The protein below binds the small molecule below.
Small molecule (SMILES): CC(C)(C)n1nc(-c2cccc3ccccc23)c2c(N)ncnc21

Binding-site contacts:
Ligand atom C2 contacts residue ILE102 of chain 1.G at 3.6 Å (hydrophobic).
Ligand atom CAQ contacts residue ILE216 of chain 1.G at 4.2 Å (hydrophobic).
Ligand atom NAW contacts residue PHE54 of chain 1.G at 4.0 Å.
Ligand atom CAK contacts residue THR106 of chain 1.G at 4.5 Å.
Ligand atom CAA contacts residue LYS56 of chain 1.G at 4.3 Å.
Ligand atom C2 contacts residue ILE216 of chain 1.G at 3.7 Å (hydrophobic).
Ligand atom CAA contacts residue PHE54 of chain 1.G at 3.6 Å (hydrophobic).
Ligand atom CAC contacts residue ILE216 of chain 1.G at 4.1 Å (hydrophobic).
Ligand atom C2 contacts residue THR100 of chain 1.G at 3.8 Å.
Ligand atom N1 contacts residue ALA101 of chain 1.G at 3.9 Å.
Ligand atom N3 contacts residue PRO83 of chain 1.G at 4.1 Å.
Ligand atom CAR contacts residue ILE216 of chain 1.G at 3.7 Å (hydrophobic).
Ligand atom CAC contacts residue ASP217 of chain 1.G at 4.4 Å.
Ligand atom C4 contacts residue ILE216 of chain 1.G at 4.0 Å (hydrophobic).
Ligand atom N1 contacts residue ILE102 of chain 1.G at 3.0 Å (h-bond).
Ligand atom N3 contacts residue ILE216 of chain 1.G at 3.8 Å.
Ligand atom CAR contacts residue PHE54 of chain 1.G at 4.1 Å (hydrophobic).
Ligand atom C4 contacts residue PHE54 of chain 1.G at 3.5 Å (hydrophobic).
Ligand atom N3 contacts residue PHE54 of chain 1.G at 3.7 Å.
Ligand atom CAB contacts residue ILE41 of chain 1.G at 4.2 Å (hydrophobic).
Ligand atom C5 contacts residue PHE54 of chain 1.G at 3.6 Å (hydrophobic).
Ligand atom NAO contacts residue ILE216 of chain 1.G at 3.8 Å.
Ligand atom NAW contacts residue ILE216 of chain 1.G at 3.9 Å.
Ligand atom CAG contacts residue THR106 of chain 1.G at 4.3 Å.
Ligand atom N1 contacts residue PHE54 of chain 1.G at 4.0 Å.
Ligand atom C2 contacts residue PRO83 of chain 1.G at 3.6 Å (hydrophobic).
Ligand atom NAD contacts residue ILE102 of chain 1.G at 3.0 Å (h-bond).
Ligand atom CAF contacts residue ASP32 of chain 1.G at 4.3 Å.
Ligand atom C2 contacts residue PHE54 of chain 1.G at 3.9 Å (hydrophobic).
Ligand atom C2 contacts residue ALA101 of chain 1.G at 4.1 Å (hydrophobic).
Ligand atom C6 contacts residue PHE54 of chain 1.G at 3.8 Å (hydrophobic).
Ligand atom C5 contacts residue ILE216 of chain 1.G at 3.9 Å (hydrophobic).
Ligand atom NAO contacts residue PHE54 of chain 1.G at 4.2 Å.
Ligand atom C6 contacts residue ILE216 of chain 1.G at 4.0 Å (hydrophobic).
Ligand atom N1 contacts residue ILE216 of chain 1.G at 3.8 Å.
Ligand atom C6 contacts residue ILE102 of chain 1.G at 3.9 Å (hydrophobic).

Sequence of chain 1.G:
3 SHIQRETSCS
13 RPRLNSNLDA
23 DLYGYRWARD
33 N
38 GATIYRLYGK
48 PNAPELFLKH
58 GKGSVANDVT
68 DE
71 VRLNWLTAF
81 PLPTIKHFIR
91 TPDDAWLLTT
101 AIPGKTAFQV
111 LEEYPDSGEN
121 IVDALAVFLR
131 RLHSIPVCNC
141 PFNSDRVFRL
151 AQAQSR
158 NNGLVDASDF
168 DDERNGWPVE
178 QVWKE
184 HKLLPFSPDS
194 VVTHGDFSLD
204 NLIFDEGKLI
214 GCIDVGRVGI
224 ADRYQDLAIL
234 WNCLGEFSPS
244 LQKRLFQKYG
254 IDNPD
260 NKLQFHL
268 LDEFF